Sequence of chain 1.D:
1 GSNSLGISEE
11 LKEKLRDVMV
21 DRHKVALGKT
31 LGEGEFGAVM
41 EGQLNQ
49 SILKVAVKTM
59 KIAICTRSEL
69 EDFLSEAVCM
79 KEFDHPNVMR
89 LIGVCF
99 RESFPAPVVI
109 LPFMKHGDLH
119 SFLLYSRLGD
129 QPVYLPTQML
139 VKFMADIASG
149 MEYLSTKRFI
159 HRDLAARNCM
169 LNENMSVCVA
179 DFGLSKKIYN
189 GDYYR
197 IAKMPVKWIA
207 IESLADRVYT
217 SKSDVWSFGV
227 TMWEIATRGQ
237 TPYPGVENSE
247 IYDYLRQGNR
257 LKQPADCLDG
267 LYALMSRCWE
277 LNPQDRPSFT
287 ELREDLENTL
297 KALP

This protein binds this small molecule.
Small molecule (SMILES): Cc1nn(CCO)c2c1-c1cnc(N)c(n1)O[C@H](C)c1c(ccc(F)c1Cl)C(=O)N(C)C2

Binding-site contacts:
Ligand atom C2 contacts residue PRO110 of chain 1.D at 3.6 Å (hydrophobic).
Ligand atom N6 contacts residue MET168 of chain 1.D at 3.5 Å.
Ligand atom C2 contacts residue ALA54 of chain 1.D at 3.4 Å (hydrophobic).
Ligand atom C31 contacts residue MET112 of chain 1.D at 3.3 Å (hydrophobic).
Ligand atom N3 contacts residue ALA54 of chain 1.D at 3.7 Å.
Ligand atom C1 contacts residue ALA54 of chain 1.D at 3.9 Å (hydrophobic).
Ligand atom O26 contacts residue VAL39 of chain 1.D at 3.4 Å.
Ligand atom C19 contacts residue LYS56 of chain 1.D at 3.5 Å.
Ligand atom C20 contacts residue MET168 of chain 1.D at 3.7 Å (hydrophobic).
Ligand atom C4 contacts residue MET168 of chain 1.D at 3.5 Å (hydrophobic).
Ligand atom N3 contacts residue MET168 of chain 1.D at 3.6 Å.
Ligand atom CL25 contacts residue MET168 of chain 1.D at 3.8 Å.
Ligand atom N3 contacts residue PRO110 of chain 1.D at 3.6 Å.
Ligand atom C17 contacts residue VAL39 of chain 1.D at 3.8 Å (hydrophobic).
Ligand atom C31 contacts residue PHE111 of chain 1.D at 3.6 Å (hydrophobic).
Ligand atom C4 contacts residue MET112 of chain 1.D at 3.1 Å (hydrophobic).
Ligand atom C22 contacts residue ARG165 of chain 1.D at 3.1 Å.
Ligand atom F24 contacts residue MET168 of chain 1.D at 3.6 Å.
Ligand atom CL25 contacts residue ALA178 of chain 1.D at 3.7 Å.
Ligand atom F24 contacts residue ALA178 of chain 1.D at 3.4 Å.
Ligand atom O30 contacts residue SER119 of chain 1.D at 3.8 Å.
Ligand atom C19 contacts residue VAL39 of chain 1.D at 3.7 Å (hydrophobic).
Ligand atom C7 contacts residue MET168 of chain 1.D at 4.0 Å (hydrophobic).
Ligand atom C19 contacts residue LEU109 of chain 1.D at 3.9 Å (hydrophobic).
Ligand atom N32 contacts residue MET87 of chain 1.D at 3.4 Å.
Ligand atom O30 contacts residue ASP116 of chain 1.D at 2.7 Å (salt-bridge).
Ligand atom O30 contacts residue GLY115 of chain 1.D at 3.4 Å.
Ligand atom C1 contacts residue MET168 of chain 1.D at 3.6 Å (hydrophobic).
Ligand atom C2 contacts residue MET168 of chain 1.D at 3.7 Å (hydrophobic).
Ligand atom C29 contacts residue ASP116 of chain 1.D at 3.7 Å.
Ligand atom CL25 contacts residue MET87 of chain 1.D at 3.5 Å.
Ligand atom N3 contacts residue MET112 of chain 1.D at 3.0 Å (h-bond).
Ligand atom C27 contacts residue GLY32 of chain 1.D at 3.8 Å.
Ligand atom N32 contacts residue ALA54 of chain 1.D at 3.4 Å.
Ligand atom C5 contacts residue MET168 of chain 1.D at 3.4 Å (hydrophobic).
Ligand atom F24 contacts residue ASN166 of chain 1.D at 3.5 Å.
Ligand atom C27 contacts residue LEU31 of chain 1.D at 3.7 Å (hydrophobic).
Ligand atom C21 contacts residue MET168 of chain 1.D at 3.5 Å (hydrophobic).
Ligand atom N32 contacts residue PRO110 of chain 1.D at 2.8 Å (h-bond).
Ligand atom C22 contacts residue MET168 of chain 1.D at 3.9 Å (hydrophobic).